This small molecule binds to this protein.
Small molecule (SMILES): C=C1/C(=C\C=C2/CCC[C@]3(C)[C@@H]([C@H](C)CCCC(C)(C)O)CC[C@@H]23)C[C@@H](O)C[C@@H]1O

Binding-site contacts:
Ligand atom C4 contacts residue CYS165 of chain 1.A at 3.5 Å (hydrophobic).
Ligand atom C12 contacts residue VAL177 of chain 1.A at 3.5 Å (hydrophobic).
Ligand atom C11 contacts residue LEU107 of chain 1.A at 4.0 Å (hydrophobic).
Ligand atom O1 contacts residue ARG151 of chain 1.A at 2.9 Å (salt-bridge).
Ligand atom C3 contacts residue TYR24 of chain 1.A at 3.6 Å (hydrophobic).
Ligand atom O3 contacts residue TYR276 of chain 1.A at 3.7 Å.
Ligand atom O2 contacts residue TYR24 of chain 1.A at 2.8 Å (h-bond).
Ligand atom C6 contacts residue SER152 of chain 1.A at 3.5 Å.
Ligand atom C7 contacts residue SER152 of chain 1.A at 3.3 Å.
Ligand atom C1 contacts residue SER114 of chain 1.A at 3.7 Å.
Ligand atom C19 contacts residue LEU110 of chain 1.A at 3.6 Å (hydrophobic).
Ligand atom C8 contacts residue TRP163 of chain 1.A at 3.9 Å (hydrophobic).
Ligand atom C26 contacts residue HIS182 of chain 1.A at 3.7 Å.
Ligand atom C25 contacts residue HIS272 of chain 1.A at 3.9 Å.
Ligand atom C24 contacts residue HIS272 of chain 1.A at 4.0 Å.
Ligand atom O2 contacts residue SER152 of chain 1.A at 3.3 Å.
Ligand atom C2 contacts residue TYR24 of chain 1.A at 4.0 Å (hydrophobic).
Ligand atom O1 contacts residue SER114 of chain 1.A at 2.8 Å (h-bond).
Ligand atom C3 contacts residue SER155 of chain 1.A at 3.8 Å.
Ligand atom C21 contacts residue LEU186 of chain 1.A at 3.7 Å (hydrophobic).
Ligand atom C24 contacts residue VAL111 of chain 1.A at 3.7 Å (hydrophobic).
Ligand atom C25 contacts residue HIS182 of chain 1.A at 3.7 Å.
Ligand atom C18 contacts residue VAL111 of chain 1.A at 3.8 Å (hydrophobic).
Ligand atom C3 contacts residue TYR28 of chain 1.A at 3.7 Å (hydrophobic).
Ligand atom C27 contacts residue TYR276 of chain 1.A at 3.8 Å (hydrophobic).
Ligand atom O3 contacts residue HIS182 of chain 1.A at 2.8 Å (h-bond).
Ligand atom O3 contacts residue HIS272 of chain 1.A at 2.8 Å (h-bond).
Ligand atom C26 contacts residue LEU104 of chain 1.A at 3.8 Å (hydrophobic).
Ligand atom O2 contacts residue SER155 of chain 1.A at 2.9 Å (h-bond).
Ligand atom C7 contacts residue TRP163 of chain 1.A at 4.0 Å (hydrophobic).
Ligand atom C4 contacts residue SER155 of chain 1.A at 3.7 Å.
Ligand atom C5 contacts residue SER152 of chain 1.A at 3.8 Å.
Ligand atom C26 contacts residue LEU279 of chain 1.A at 3.8 Å (hydrophobic).
Ligand atom C9 contacts residue TRP163 of chain 1.A at 3.4 Å (hydrophobic).
Ligand atom C1 contacts residue ARG151 of chain 1.A at 4.0 Å.
Ligand atom O2 contacts residue ARG151 of chain 1.A at 3.9 Å.
Ligand atom C6 contacts residue TRP163 of chain 1.A at 3.8 Å (hydrophobic).
Ligand atom C10 contacts residue SER114 of chain 1.A at 3.8 Å.
Ligand atom C19 contacts residue SER114 of chain 1.A at 3.1 Å.
Ligand atom C23 contacts residue HIS182 of chain 1.A at 3.7 Å.

Sequence of chain 1.A:
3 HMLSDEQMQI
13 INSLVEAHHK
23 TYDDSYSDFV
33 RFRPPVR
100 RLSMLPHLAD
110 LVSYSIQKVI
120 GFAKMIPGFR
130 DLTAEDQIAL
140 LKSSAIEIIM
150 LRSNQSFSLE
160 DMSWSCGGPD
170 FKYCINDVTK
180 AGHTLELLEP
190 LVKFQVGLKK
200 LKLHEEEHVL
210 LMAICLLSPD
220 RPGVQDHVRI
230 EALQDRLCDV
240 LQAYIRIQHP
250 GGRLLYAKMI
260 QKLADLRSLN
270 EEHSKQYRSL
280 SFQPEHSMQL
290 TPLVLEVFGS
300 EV